Sequence of chain 1.B:
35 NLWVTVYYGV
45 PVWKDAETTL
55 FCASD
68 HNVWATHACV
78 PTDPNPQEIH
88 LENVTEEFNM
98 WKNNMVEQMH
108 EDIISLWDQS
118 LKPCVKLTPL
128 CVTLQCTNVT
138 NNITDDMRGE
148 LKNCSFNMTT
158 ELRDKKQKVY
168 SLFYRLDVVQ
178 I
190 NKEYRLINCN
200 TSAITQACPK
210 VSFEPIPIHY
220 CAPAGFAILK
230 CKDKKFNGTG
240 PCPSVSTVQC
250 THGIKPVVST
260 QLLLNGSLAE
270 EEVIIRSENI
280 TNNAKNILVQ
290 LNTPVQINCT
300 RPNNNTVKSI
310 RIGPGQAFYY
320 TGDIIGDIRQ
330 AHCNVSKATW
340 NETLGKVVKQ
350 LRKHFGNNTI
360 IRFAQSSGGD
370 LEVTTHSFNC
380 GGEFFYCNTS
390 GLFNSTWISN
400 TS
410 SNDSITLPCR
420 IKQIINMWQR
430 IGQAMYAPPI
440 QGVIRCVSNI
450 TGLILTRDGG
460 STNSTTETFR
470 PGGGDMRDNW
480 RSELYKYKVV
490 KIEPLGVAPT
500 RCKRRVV

Binding-site contacts:
Ligand atom C8 contacts residue NAG1 of chain 1.J at 3.1 Å.
Ligand atom C1 contacts residue PRO293 of chain 1.B at 4.4 Å (hydrophobic).
Ligand atom N2 contacts residue ASN448 of chain 1.B at 2.9 Å (h-bond).
Ligand atom O5 contacts residue ASN448 of chain 1.B at 2.5 Å (h-bond).
Ligand atom C5 contacts residue ASN448 of chain 1.B at 3.8 Å.
Ligand atom O5 contacts residue PRO293 of chain 1.B at 3.8 Å.
Ligand atom C8 contacts residue ASN448 of chain 1.B at 4.1 Å.
Ligand atom C3 contacts residue ASN448 of chain 1.B at 3.9 Å.
Ligand atom O7 contacts residue ASN264 of chain 1.B at 4.4 Å.
Ligand atom C8 contacts residue ASN264 of chain 1.B at 3.3 Å.
Ligand atom C7 contacts residue ASN264 of chain 1.B at 4.2 Å.
Ligand atom C2 contacts residue ASN448 of chain 1.B at 2.5 Å.
Ligand atom C7 contacts residue ASN448 of chain 1.B at 3.4 Å.
Ligand atom O7 contacts residue ASN448 of chain 1.B at 3.6 Å.
Ligand atom C1 contacts residue ASN448 of chain 1.B at 1.5 Å.
Ligand atom C4 contacts residue ASN448 of chain 1.B at 4.4 Å.

This protein binds this small molecule.
Small molecule (SMILES): CC(=O)N[C@@H]1[C@@H](O)[C@H](O)[C@@H](CO)O[C@H]1O